This small molecule binds to this protein.
Small molecule (SMILES): OC[C@H]1O[C@H](Oc2c[nH]c3ccc(Br)c(Cl)c23)[C@@H](O)[C@@H](O)[C@@H]1O

Binding-site contacts:
Ligand atom C5 contacts residue ASP210 of chain 1.C at 4.1 Å.
Ligand atom N1 contacts residue LEU101 of chain 1.C at 3.5 Å.
Ligand atom O5 contacts residue GLY100 of chain 1.C at 4.2 Å.
Ligand atom C3 contacts residue ARG230 of chain 1.C at 3.8 Å.
Ligand atom O2 contacts residue LEU101 of chain 1.C at 3.5 Å (h-bond).
Ligand atom C6 contacts residue TYR102 of chain 1.C at 3.9 Å (hydrophobic).
Ligand atom O6 contacts residue ASP210 of chain 1.C at 2.9 Å (salt-bridge).
Ligand atom C11 contacts residue TYR14 of chain 1.C at 3.8 Å (hydrophobic).
Ligand atom C4 contacts residue ASN16 of chain 1.C at 4.0 Å.
Ligand atom O5 contacts residue LEU101 of chain 1.C at 3.2 Å (h-bond).
Ligand atom C5 contacts residue LEU101 of chain 1.C at 4.1 Å (hydrophobic).
Ligand atom O6 contacts residue ALA209 of chain 1.C at 3.3 Å.
Ligand atom O4 contacts residue TYR14 of chain 1.C at 3.8 Å.
Ligand atom C11 contacts residue LEU101 of chain 1.C at 3.9 Å (hydrophobic).
Ligand atom C1 contacts residue LEU101 of chain 1.C at 3.8 Å (hydrophobic).
Ligand atom O3 contacts residue ARG230 of chain 1.C at 2.8 Å (salt-bridge).
Ligand atom C4 contacts residue ARG230 of chain 1.C at 3.8 Å.
Ligand atom C6 contacts residue ASP210 of chain 1.C at 3.5 Å.
Ligand atom C9 contacts residue LEU101 of chain 1.C at 3.9 Å (hydrophobic).
Ligand atom C4 contacts residue ASP210 of chain 1.C at 3.3 Å.
Ligand atom O4 contacts residue GLY229 of chain 1.C at 4.0 Å.
Ligand atom O6 contacts residue LEU101 of chain 1.C at 3.1 Å (h-bond).
Ligand atom O2 contacts residue GLY100 of chain 1.C at 3.5 Å.
Ligand atom C4 contacts residue GLY229 of chain 1.C at 4.0 Å.
Ligand atom C6 contacts residue TYR14 of chain 1.C at 3.7 Å (hydrophobic).
Ligand atom C5 contacts residue TYR14 of chain 1.C at 3.9 Å (hydrophobic).
Ligand atom C6 contacts residue ALA209 of chain 1.C at 3.6 Å (hydrophobic).
Ligand atom C3 contacts residue GLY229 of chain 1.C at 4.2 Å.
Ligand atom O6 contacts residue TYR102 of chain 1.C at 3.0 Å (h-bond).
Ligand atom O3 contacts residue GLY229 of chain 1.C at 3.5 Å.
Ligand atom O2 contacts residue GLY229 of chain 1.C at 4.2 Å.
Ligand atom O4 contacts residue ASP210 of chain 1.C at 2.5 Å (salt-bridge).
Ligand atom C3 contacts residue ASN16 of chain 1.C at 4.2 Å.
Ligand atom O4 contacts residue ARG230 of chain 1.C at 3.3 Å (salt-bridge).
Ligand atom O4 contacts residue ASN16 of chain 1.C at 3.0 Å (h-bond).
Ligand atom C6 contacts residue LEU101 of chain 1.C at 4.1 Å (hydrophobic).
Ligand atom N1 contacts residue TYR14 of chain 1.C at 4.3 Å.
Ligand atom O6 contacts residue GLY100 of chain 1.C at 3.2 Å.
Ligand atom O3 contacts residue GLY228 of chain 1.C at 4.1 Å.
Ligand atom O2 contacts residue ASN170 of chain 1.C at 4.3 Å.

Sequence of chain 1.C:
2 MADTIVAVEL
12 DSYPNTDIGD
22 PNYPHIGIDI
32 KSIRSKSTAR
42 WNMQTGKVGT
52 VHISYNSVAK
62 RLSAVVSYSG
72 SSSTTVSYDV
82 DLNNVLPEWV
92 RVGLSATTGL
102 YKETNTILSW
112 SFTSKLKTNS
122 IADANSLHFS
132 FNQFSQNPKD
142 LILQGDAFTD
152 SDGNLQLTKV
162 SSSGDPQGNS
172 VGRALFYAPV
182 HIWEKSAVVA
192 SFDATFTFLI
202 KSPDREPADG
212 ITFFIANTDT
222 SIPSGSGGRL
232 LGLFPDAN